Sequence of chain 1.A:
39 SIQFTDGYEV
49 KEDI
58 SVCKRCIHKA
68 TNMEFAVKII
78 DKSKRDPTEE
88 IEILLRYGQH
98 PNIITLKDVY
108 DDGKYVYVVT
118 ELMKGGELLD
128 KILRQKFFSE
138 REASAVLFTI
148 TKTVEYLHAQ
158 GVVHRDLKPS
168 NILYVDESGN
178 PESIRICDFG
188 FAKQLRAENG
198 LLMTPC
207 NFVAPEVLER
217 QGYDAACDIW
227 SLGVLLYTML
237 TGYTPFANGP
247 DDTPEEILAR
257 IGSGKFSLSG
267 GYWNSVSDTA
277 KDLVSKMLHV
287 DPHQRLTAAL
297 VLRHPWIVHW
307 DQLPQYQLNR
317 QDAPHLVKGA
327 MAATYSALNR

Binding-site contacts:
Ligand atom C10 contacts residue ARG291 of chain 1.A at 3.8 Å.
Ligand atom O08 contacts residue LEU334 of chain 1.A at 4.0 Å.
Ligand atom O09 contacts residue ARG291 of chain 1.A at 3.4 Å (salt-bridge).
Ligand atom C05 contacts residue TRP226 of chain 1.A at 4.4 Å (hydrophobic).
Ligand atom C03 contacts residue CYS223 of chain 1.A at 2.7 Å (hydrophobic).
Ligand atom C05 contacts residue CYS223 of chain 1.A at 2.1 Å (hydrophobic).
Ligand atom O02 contacts residue CYS223 of chain 1.A at 3.3 Å (h-bond).
Ligand atom C10 contacts residue TRP226 of chain 1.A at 3.5 Å (hydrophobic).
Ligand atom C07 contacts residue TRP226 of chain 1.A at 3.8 Å (hydrophobic).
Ligand atom O04 contacts residue CYS223 of chain 1.A at 3.3 Å (h-bond).
Ligand atom C07 contacts residue ARG291 of chain 1.A at 4.5 Å.
Ligand atom C10 contacts residue ILE257 of chain 1.A at 3.5 Å (hydrophobic).
Ligand atom C07 contacts residue CYS223 of chain 1.A at 4.3 Å (hydrophobic).
Ligand atom C06 contacts residue CYS223 of chain 1.A at 2.9 Å (hydrophobic).
Ligand atom O09 contacts residue TRP226 of chain 1.A at 3.3 Å.
Ligand atom C06 contacts residue ARG291 of chain 1.A at 4.3 Å.
Ligand atom O08 contacts residue TRP226 of chain 1.A at 4.3 Å.
Ligand atom C06 contacts residue TRP226 of chain 1.A at 3.6 Å (hydrophobic).
Ligand atom O08 contacts residue ILE257 of chain 1.A at 4.3 Å.
Ligand atom C01 contacts residue CYS223 of chain 1.A at 4.5 Å (hydrophobic).

A small-molecule ligand and the protein it binds are described below.
Small molecule (SMILES): COC(=O)CCC(=O)OC